Sequence of chain 1.H:
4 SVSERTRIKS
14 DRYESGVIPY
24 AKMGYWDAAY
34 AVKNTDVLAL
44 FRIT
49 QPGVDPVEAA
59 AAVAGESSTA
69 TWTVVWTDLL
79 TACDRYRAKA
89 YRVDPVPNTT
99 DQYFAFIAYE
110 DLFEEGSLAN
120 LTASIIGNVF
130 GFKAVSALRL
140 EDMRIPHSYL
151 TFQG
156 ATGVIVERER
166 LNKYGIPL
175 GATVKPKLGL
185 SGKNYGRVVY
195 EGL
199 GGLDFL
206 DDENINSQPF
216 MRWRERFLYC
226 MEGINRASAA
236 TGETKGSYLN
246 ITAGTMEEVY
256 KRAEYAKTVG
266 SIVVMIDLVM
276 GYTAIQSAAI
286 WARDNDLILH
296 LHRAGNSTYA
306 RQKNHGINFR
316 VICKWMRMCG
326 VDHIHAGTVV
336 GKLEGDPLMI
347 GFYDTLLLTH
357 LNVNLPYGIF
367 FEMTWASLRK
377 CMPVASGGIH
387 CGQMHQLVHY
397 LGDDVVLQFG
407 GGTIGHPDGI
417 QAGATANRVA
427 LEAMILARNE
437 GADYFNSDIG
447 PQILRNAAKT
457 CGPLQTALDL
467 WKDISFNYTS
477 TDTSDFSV

Binding-site contacts:
Ligand atom CD1 contacts residue PHE104 of chain 1.H at 4.1 Å (hydrophobic).
Ligand atom CA contacts residue VAL35 of chain 1.H at 4.3 Å (hydrophobic).
Ligand atom CB contacts residue ARG90 of chain 1.H at 3.9 Å.
Ligand atom CD contacts residue ASN37 of chain 1.H at 3.7 Å.
Ligand atom OD1 contacts residue TYR89 of chain 1.H at 2.7 Å (h-bond).
Ligand atom O contacts residue VAL35 of chain 1.H at 3.6 Å.
Ligand atom CD contacts residue VAL35 of chain 1.H at 4.3 Å (hydrophobic).
Ligand atom CZ3 contacts residue PHE366 of chain 1.H at 3.8 Å (hydrophobic).
Ligand atom CE2 contacts residue ARG90 of chain 1.H at 4.3 Å.
Ligand atom CZ3 contacts residue LEU361 of chain 1.H at 3.3 Å (hydrophobic).
Ligand atom CE3 contacts residue LEU361 of chain 1.H at 3.7 Å (hydrophobic).
Ligand atom CD2 contacts residue PHE104 of chain 1.H at 4.0 Å (hydrophobic).
Ligand atom CD1 contacts residue ARG90 of chain 1.H at 3.2 Å.
Ligand atom CZ3 contacts residue PHE482 of chain 1.H at 4.1 Å (hydrophobic).
Ligand atom CZ2 contacts residue PHE104 of chain 1.H at 4.2 Å (hydrophobic).
Ligand atom NE1 contacts residue ASP92 of chain 1.H at 3.4 Å (salt-bridge).
Ligand atom CE contacts residue ARG90 of chain 1.H at 2.9 Å.
Ligand atom NE1 contacts residue PHE104 of chain 1.H at 3.8 Å.
Ligand atom CZ2 contacts residue ASP92 of chain 1.H at 3.8 Å.
Ligand atom N contacts residue VAL35 of chain 1.H at 3.3 Å.
Ligand atom CE2 contacts residue PHE104 of chain 1.H at 3.8 Å (hydrophobic).
Ligand atom O contacts residue TYR89 of chain 1.H at 3.9 Å.
Ligand atom C contacts residue ASN37 of chain 1.H at 4.1 Å.
Ligand atom CB contacts residue VAL35 of chain 1.H at 4.3 Å (hydrophobic).
Ligand atom CE2 contacts residue ASP92 of chain 1.H at 3.9 Å.
Ligand atom CH2 contacts residue LEU361 of chain 1.H at 4.1 Å (hydrophobic).
Ligand atom OE1 contacts residue ASN37 of chain 1.H at 3.0 Å (h-bond).
Ligand atom CE3 contacts residue PHE366 of chain 1.H at 4.3 Å (hydrophobic).
Ligand atom C contacts residue VAL35 of chain 1.H at 3.8 Å (hydrophobic).
Ligand atom CG contacts residue TYR89 of chain 1.H at 3.7 Å (hydrophobic).
Ligand atom CE contacts residue PHE104 of chain 1.H at 3.7 Å (hydrophobic).
Ligand atom CG contacts residue PHE104 of chain 1.H at 4.2 Å (hydrophobic).
Ligand atom CA contacts residue VAL35 of chain 1.H at 3.6 Å (hydrophobic).
Ligand atom NE1 contacts residue ARG90 of chain 1.H at 3.1 Å (salt-bridge).
Ligand atom CH2 contacts residue PHE482 of chain 1.H at 3.9 Å (hydrophobic).
Ligand atom CG contacts residue VAL35 of chain 1.H at 3.5 Å (hydrophobic).
Ligand atom CG contacts residue TYR89 of chain 1.H at 3.8 Å (hydrophobic).
Ligand atom CG contacts residue ARG90 of chain 1.H at 3.8 Å.
Ligand atom CG contacts residue ASN37 of chain 1.H at 3.9 Å.
Ligand atom SD contacts residue ARG90 of chain 1.H at 3.2 Å (salt-bridge).

This protein binds this small molecule.
Small molecule (SMILES): CSCC[C@H](NC(=O)[C@H](CO)NC(=O)CNC(=O)[C@H](CC1=c2ccccc2=NC1)NC(=O)[C@H](CCC(=O)O)NC(=O)[C@H](C)NC(=O)[C@H](C)N)C(=O)N[C@@H](CC(N)=O)C(=O)N[C@H](C=O)CCC(N)=O